This small molecule binds to this protein.
Small molecule (SMILES): CC(C)C[C@H](NC(=O)[C@H](CCCN=C(N)N)NC(=O)[C@H](CCC(N)=O)NC(=O)[C@H](Cc1ccc(O)cc1)NC(=O)[C@@H](N)CC(=O)O)C(=O)N[C@@H](CC(N)=O)C(=O)O

Sequence of chain 1.C:
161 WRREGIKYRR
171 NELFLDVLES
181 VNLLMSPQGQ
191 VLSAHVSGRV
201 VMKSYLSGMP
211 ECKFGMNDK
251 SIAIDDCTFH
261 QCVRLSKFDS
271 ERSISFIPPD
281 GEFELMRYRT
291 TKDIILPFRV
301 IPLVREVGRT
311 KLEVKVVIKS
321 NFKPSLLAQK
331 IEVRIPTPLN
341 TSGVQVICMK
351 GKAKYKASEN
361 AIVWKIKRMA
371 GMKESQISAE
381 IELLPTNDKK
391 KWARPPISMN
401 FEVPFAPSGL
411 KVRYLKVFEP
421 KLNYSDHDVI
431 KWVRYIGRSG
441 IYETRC

Binding-site contacts:
Ligand atom O contacts residue TRP432 of chain 1.C at 3.8 Å.
Ligand atom CZ contacts residue ASP176 of chain 1.C at 3.5 Å.
Ligand atom CD1 contacts residue VAL433 of chain 1.C at 3.7 Å (hydrophobic).
Ligand atom CE1 contacts residue LEU175 of chain 1.C at 4.0 Å (hydrophobic).
Ligand atom CD2 contacts residue VAL412 of chain 1.C at 3.6 Å (hydrophobic).
Ligand atom CE2 contacts residue ARG434 of chain 1.C at 3.8 Å.
Ligand atom CZ contacts residue ARG434 of chain 1.C at 3.8 Å.
Ligand atom CB contacts residue LYS431 of chain 1.C at 4.0 Å.
Ligand atom CE1 contacts residue ARG434 of chain 1.C at 3.7 Å.
Ligand atom CA contacts residue VAL433 of chain 1.C at 3.6 Å (hydrophobic).
Ligand atom CE1 contacts residue PHE174 of chain 1.C at 3.7 Å (hydrophobic).
Ligand atom O contacts residue VAL433 of chain 1.C at 3.8 Å.
Ligand atom OH contacts residue PHE174 of chain 1.C at 3.7 Å.
Ligand atom CZ contacts residue ILE430 of chain 1.C at 3.9 Å (hydrophobic).
Ligand atom N contacts residue PRO404 of chain 1.C at 4.0 Å.
Ligand atom N contacts residue VAL433 of chain 1.C at 3.4 Å (h-bond).
Ligand atom CD contacts residue TRP432 of chain 1.C at 3.5 Å (hydrophobic).
Ligand atom CD1 contacts residue ARG434 of chain 1.C at 3.8 Å.
Ligand atom C contacts residue TRP432 of chain 1.C at 4.0 Å (hydrophobic).
Ligand atom CD2 contacts residue VAL433 of chain 1.C at 3.8 Å (hydrophobic).
Ligand atom NH2 contacts residue ILE430 of chain 1.C at 3.5 Å.
Ligand atom CD1 contacts residue TRP432 of chain 1.C at 3.5 Å (hydrophobic).
Ligand atom CB contacts residue VAL433 of chain 1.C at 3.6 Å (hydrophobic).
Ligand atom CA contacts residue LYS431 of chain 1.C at 3.9 Å.
Ligand atom O contacts residue VAL433 of chain 1.C at 3.1 Å (h-bond).
Ligand atom OH contacts residue ARG434 of chain 1.C at 3.7 Å.
Ligand atom N contacts residue TRP432 of chain 1.C at 3.9 Å.
Ligand atom CG contacts residue TRP432 of chain 1.C at 3.2 Å (hydrophobic).
Ligand atom NE contacts residue ILE430 of chain 1.C at 3.8 Å.
Ligand atom CA contacts residue LYS431 of chain 1.C at 3.6 Å.
Ligand atom C contacts residue LYS431 of chain 1.C at 3.8 Å.
Ligand atom N contacts residue LYS431 of chain 1.C at 3.0 Å (salt-bridge).
Ligand atom CZ contacts residue PHE174 of chain 1.C at 3.9 Å (hydrophobic).
Ligand atom C contacts residue TRP432 of chain 1.C at 3.8 Å (hydrophobic).
Ligand atom CD1 contacts residue VAL412 of chain 1.C at 3.3 Å (hydrophobic).
Ligand atom O contacts residue LYS431 of chain 1.C at 4.0 Å.
Ligand atom O contacts residue LYS431 of chain 1.C at 3.4 Å.
Ligand atom OH contacts residue ASP176 of chain 1.C at 2.8 Å (salt-bridge).
Ligand atom O contacts residue TRP432 of chain 1.C at 3.6 Å.
Ligand atom CE1 contacts residue ASP176 of chain 1.C at 3.7 Å.